Sequence of chain 1.A:
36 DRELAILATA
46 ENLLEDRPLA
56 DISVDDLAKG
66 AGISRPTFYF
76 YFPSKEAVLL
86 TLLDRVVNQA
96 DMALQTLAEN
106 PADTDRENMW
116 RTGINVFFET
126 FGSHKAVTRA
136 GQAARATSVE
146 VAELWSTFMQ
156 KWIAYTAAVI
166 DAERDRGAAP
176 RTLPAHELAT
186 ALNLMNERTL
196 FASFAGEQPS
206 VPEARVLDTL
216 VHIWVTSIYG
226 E

Binding-site contacts:
Ligand atom C3 contacts residue ASN188 of chain 1.A at 3.3 Å.
Ligand atom F1 contacts residue GLU192 of chain 1.A at 3.6 Å.
Ligand atom O1 contacts residue ASN191 of chain 1.A at 2.8 Å (h-bond).
Ligand atom O3 contacts residue MET114 of chain 1.A at 3.2 Å (h-bond).
Ligand atom O4 contacts residue LEU102 of chain 1.A at 3.6 Å.
Ligand atom O2 contacts residue TRP219 of chain 1.A at 3.4 Å.
Ligand atom N2 contacts residue TYR160 of chain 1.A at 2.8 Å (h-bond).
Ligand atom C15 contacts residue TRP115 of chain 1.A at 3.5 Å (hydrophobic).
Ligand atom C17 contacts residue VAL164 of chain 1.A at 3.7 Å (hydrophobic).
Ligand atom O3 contacts residue TRP115 of chain 1.A at 3.7 Å.
Ligand atom N1 contacts residue ASN188 of chain 1.A at 3.7 Å.
Ligand atom S1 contacts residue ASN191 of chain 1.A at 3.7 Å.
Ligand atom N1 contacts residue PHE122 of chain 1.A at 3.3 Å.
Ligand atom O2 contacts residue ASN191 of chain 1.A at 3.5 Å.
Ligand atom C11 contacts residue TYR160 of chain 1.A at 3.5 Å (hydrophobic).
Ligand atom F3 contacts residue ASN191 of chain 1.A at 3.6 Å.
Ligand atom C9 contacts residue THR161 of chain 1.A at 3.5 Å.
Ligand atom F3 contacts residue ASN188 of chain 1.A at 3.6 Å.
Ligand atom O2 contacts residue ASN188 of chain 1.A at 2.9 Å (h-bond).
Ligand atom F2 contacts residue LEU195 of chain 1.A at 3.7 Å.
Ligand atom C9 contacts residue ASN188 of chain 1.A at 3.4 Å.
Ligand atom F2 contacts residue PHE122 of chain 1.A at 3.3 Å.
Ligand atom C8 contacts residue THR161 of chain 1.A at 3.1 Å.
Ligand atom C5 contacts residue TRP219 of chain 1.A at 3.5 Å (hydrophobic).
Ligand atom S1 contacts residue ASN188 of chain 1.A at 3.6 Å (h-bond).
Ligand atom C4 contacts residue TRP219 of chain 1.A at 3.5 Å (hydrophobic).
Ligand atom C6 contacts residue GLY118 of chain 1.A at 3.7 Å.
Ligand atom C14 contacts residue MET114 of chain 1.A at 3.6 Å (hydrophobic).
Ligand atom F3 contacts residue GLU192 of chain 1.A at 3.1 Å.
Ligand atom C2 contacts residue TRP157 of chain 1.A at 3.5 Å (hydrophobic).
Ligand atom C5 contacts residue PHE122 of chain 1.A at 3.7 Å (hydrophobic).
Ligand atom C4 contacts residue PHE122 of chain 1.A at 3.5 Å (hydrophobic).
Ligand atom C9 contacts residue PHE122 of chain 1.A at 3.7 Å (hydrophobic).
Ligand atom F1 contacts residue TRP150 of chain 1.A at 3.4 Å.
Ligand atom F2 contacts residue PHE126 of chain 1.A at 3.6 Å.
Ligand atom C12 contacts residue TRP115 of chain 1.A at 3.5 Å (hydrophobic).
Ligand atom C12 contacts residue TYR160 of chain 1.A at 3.5 Å (hydrophobic).
Ligand atom C11 contacts residue TRP115 of chain 1.A at 3.7 Å (hydrophobic).
Ligand atom O3 contacts residue GLY118 of chain 1.A at 3.3 Å.
Ligand atom C14 contacts residue TRP115 of chain 1.A at 3.6 Å (hydrophobic).

A protein and the small-molecule ligand that binds it are described below.
Small molecule (SMILES): O=S(=O)(NCC#Cc1ccc(S(=O)(=O)NCCC(F)(F)F)cc1)c1ccccc1